A protein and the small-molecule ligand that binds it are described below.
Small molecule (SMILES): Cc1ccc(S(=O)(=O)Nc2ccc3c(c2)N(C2CC2)C(C)(C)C(=O)N3C)cc1

Binding-site contacts:
Ligand atom C19 contacts residue MET107 of chain 1.A at 3.8 Å (hydrophobic).
Ligand atom C24 contacts residue LEU52 of chain 1.A at 4.0 Å (hydrophobic).
Ligand atom C22 contacts residue ILE104 of chain 1.A at 4.1 Å (hydrophobic).
Ligand atom C19 contacts residue PRO40 of chain 1.A at 4.1 Å (hydrophobic).
Ligand atom C21 contacts residue MET107 of chain 1.A at 3.9 Å (hydrophobic).
Ligand atom C13 contacts residue VAL45 of chain 1.A at 4.0 Å (hydrophobic).
Ligand atom C22 contacts residue PHE41 of chain 1.A at 3.6 Å (hydrophobic).
Ligand atom C24 contacts residue ASN98 of chain 1.A at 3.9 Å.
Ligand atom C19 contacts residue TRP39 of chain 1.A at 3.6 Å (hydrophobic).
Ligand atom C21 contacts residue ILE104 of chain 1.A at 3.6 Å (hydrophobic).
Ligand atom C10 contacts residue ASN98 of chain 1.A at 3.9 Å.
Ligand atom O27 contacts residue TRP39 of chain 1.A at 3.9 Å.
Ligand atom N07 contacts residue LEU50 of chain 1.A at 3.3 Å.
Ligand atom O27 contacts residue LEU50 of chain 1.A at 4.0 Å.
Ligand atom N11 contacts residue VAL45 of chain 1.A at 4.0 Å.
Ligand atom C13 contacts residue LEU52 of chain 1.A at 3.7 Å (hydrophobic).
Ligand atom C01 contacts residue PRO40 of chain 1.A at 3.4 Å (hydrophobic).
Ligand atom O28 contacts residue LEU50 of chain 1.A at 3.1 Å.
Ligand atom C02 contacts residue LEU50 of chain 1.A at 3.7 Å (hydrophobic).
Ligand atom C14 contacts residue ASN98 of chain 1.A at 3.7 Å.
Ligand atom O12 contacts residue TYR55 of chain 1.A at 3.7 Å.
Ligand atom C13 contacts residue LEU50 of chain 1.A at 4.1 Å (hydrophobic).
Ligand atom C04 contacts residue LEU50 of chain 1.A at 4.0 Å (hydrophobic).
Ligand atom C06 contacts residue PRO40 of chain 1.A at 3.2 Å (hydrophobic).
Ligand atom N11 contacts residue ILE104 of chain 1.A at 3.9 Å.
Ligand atom S26 contacts residue LEU50 of chain 1.A at 3.7 Å.
Ligand atom C14 contacts residue ILE104 of chain 1.A at 3.8 Å (hydrophobic).
Ligand atom C20 contacts residue PRO40 of chain 1.A at 4.0 Å (hydrophobic).
Ligand atom O12 contacts residue ASN98 of chain 1.A at 3.2 Å (h-bond).
Ligand atom C25 contacts residue ASN98 of chain 1.A at 3.0 Å.
Ligand atom C13 contacts residue TYR55 of chain 1.A at 3.6 Å (hydrophobic).
Ligand atom C25 contacts residue TYR97 of chain 1.A at 3.1 Å (hydrophobic).
Ligand atom C05 contacts residue ILE104 of chain 1.A at 4.0 Å (hydrophobic).
Ligand atom C19 contacts residue ILE104 of chain 1.A at 3.9 Å (hydrophobic).
Ligand atom C03 contacts residue LEU50 of chain 1.A at 3.4 Å (hydrophobic).
Ligand atom C21 contacts residue ASP103 of chain 1.A at 3.3 Å.
Ligand atom C22 contacts residue VAL45 of chain 1.A at 4.0 Å (hydrophobic).
Ligand atom C10 contacts residue ILE104 of chain 1.A at 4.1 Å (hydrophobic).
Ligand atom C15 contacts residue TRP39 of chain 1.A at 4.0 Å (hydrophobic).
Ligand atom C20 contacts residue TRP39 of chain 1.A at 3.0 Å (hydrophobic).

Sequence of chain 1.A:
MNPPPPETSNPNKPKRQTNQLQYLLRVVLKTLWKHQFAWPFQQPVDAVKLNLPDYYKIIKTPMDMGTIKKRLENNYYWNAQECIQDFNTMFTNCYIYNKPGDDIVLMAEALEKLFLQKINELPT